Sequence of chain 24.E:
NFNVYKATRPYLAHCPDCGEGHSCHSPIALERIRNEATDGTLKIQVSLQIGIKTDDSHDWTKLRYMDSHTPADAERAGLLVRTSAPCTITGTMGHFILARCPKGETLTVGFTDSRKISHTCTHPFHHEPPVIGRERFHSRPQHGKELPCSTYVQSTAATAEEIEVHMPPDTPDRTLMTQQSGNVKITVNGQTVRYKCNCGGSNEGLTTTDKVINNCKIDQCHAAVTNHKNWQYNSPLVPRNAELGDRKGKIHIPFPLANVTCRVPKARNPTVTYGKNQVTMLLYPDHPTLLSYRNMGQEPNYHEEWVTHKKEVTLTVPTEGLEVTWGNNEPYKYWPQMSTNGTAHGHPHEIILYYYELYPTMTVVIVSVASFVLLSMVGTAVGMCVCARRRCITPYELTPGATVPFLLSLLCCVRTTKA

The small molecule below binds the protein below.
Small molecule (SMILES): CC(=O)N[C@@H]1[C@@H](O)[C@H](O)[C@@H](CO)O[C@H]1O

Binding-site contacts:
Ligand atom O6 contacts residue THR116 of chain 24.D at 3.2 Å (h-bond).
Ligand atom O5 contacts residue ASN259 of chain 24.E at 2.3 Å (h-bond).
Ligand atom C5 contacts residue ASN259 of chain 24.E at 3.6 Å.
Ligand atom C8 contacts residue ASN259 of chain 24.E at 4.4 Å.
Ligand atom C6 contacts residue THR116 of chain 24.D at 4.5 Å.
Ligand atom O7 contacts residue LYS181 of chain 24.D at 4.3 Å.
Ligand atom C3 contacts residue ASN259 of chain 24.E at 3.7 Å.
Ligand atom O7 contacts residue GLU117 of chain 24.D at 4.3 Å.
Ligand atom N2 contacts residue ASN259 of chain 24.E at 3.0 Å (h-bond).
Ligand atom C1 contacts residue ASN259 of chain 24.E at 1.4 Å.
Ligand atom O6 contacts residue ASN259 of chain 24.E at 4.4 Å.
Ligand atom O7 contacts residue ASN259 of chain 24.E at 2.7 Å (h-bond).
Ligand atom C7 contacts residue ASN259 of chain 24.E at 3.1 Å.
Ligand atom C2 contacts residue ASN259 of chain 24.E at 2.4 Å.
Ligand atom C6 contacts residue LYS115 of chain 24.D at 4.3 Å.
Ligand atom O5 contacts residue THR116 of chain 24.D at 3.8 Å.
Ligand atom O6 contacts residue LYS115 of chain 24.D at 3.5 Å (salt-bridge).
Ligand atom C4 contacts residue ASN259 of chain 24.E at 4.1 Å.

Sequence of chain 24.D:
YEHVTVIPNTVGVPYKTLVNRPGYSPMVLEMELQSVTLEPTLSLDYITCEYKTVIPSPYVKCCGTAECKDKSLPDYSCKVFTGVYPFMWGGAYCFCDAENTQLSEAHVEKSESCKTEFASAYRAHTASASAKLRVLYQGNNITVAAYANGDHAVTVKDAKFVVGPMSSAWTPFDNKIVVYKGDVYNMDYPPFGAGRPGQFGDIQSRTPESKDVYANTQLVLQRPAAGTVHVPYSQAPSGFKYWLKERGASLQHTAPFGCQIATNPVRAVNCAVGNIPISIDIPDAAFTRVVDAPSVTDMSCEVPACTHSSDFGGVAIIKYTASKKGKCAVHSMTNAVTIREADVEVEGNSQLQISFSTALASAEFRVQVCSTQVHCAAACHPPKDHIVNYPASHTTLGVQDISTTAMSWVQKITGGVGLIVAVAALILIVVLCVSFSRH